Binding-site contacts:
Ligand atom C1 contacts residue ASN122 of chain 1.D at 1.4 Å.
Ligand atom O5 contacts residue ASN125 of chain 1.D at 3.6 Å.
Ligand atom C2 contacts residue ASN122 of chain 1.D at 2.5 Å.
Ligand atom N2 contacts residue ASN122 of chain 1.D at 2.8 Å (h-bond).
Ligand atom C7 contacts residue ASN125 of chain 1.D at 4.2 Å.
Ligand atom O7 contacts residue ASN125 of chain 1.D at 4.1 Å.
Ligand atom C2 contacts residue ASN125 of chain 1.D at 4.2 Å.
Ligand atom C6 contacts residue ASN125 of chain 1.D at 4.4 Å.
Ligand atom C7 contacts residue THR124 of chain 1.D at 3.9 Å.
Ligand atom O3 contacts residue THR124 of chain 1.D at 4.3 Å.
Ligand atom C8 contacts residue ASN122 of chain 1.D at 4.4 Å.
Ligand atom C6 contacts residue VAL127 of chain 1.D at 3.7 Å (hydrophobic).
Ligand atom O5 contacts residue VAL127 of chain 1.D at 4.1 Å.
Ligand atom C8 contacts residue ASN125 of chain 1.D at 4.1 Å.
Ligand atom O4 contacts residue ASN125 of chain 1.D at 4.2 Å.
Ligand atom O5 contacts residue ASN122 of chain 1.D at 2.4 Å (h-bond).
Ligand atom O6 contacts residue VAL127 of chain 1.D at 3.8 Å.
Ligand atom N2 contacts residue THR124 of chain 1.D at 2.8 Å (h-bond).
Ligand atom C5 contacts residue ASN122 of chain 1.D at 3.7 Å.
Ligand atom O7 contacts residue ASN122 of chain 1.D at 3.4 Å (h-bond).
Ligand atom C3 contacts residue THR124 of chain 1.D at 3.5 Å.
Ligand atom C8 contacts residue ALA123 of chain 1.D at 4.2 Å (hydrophobic).
Ligand atom C3 contacts residue ASN122 of chain 1.D at 3.8 Å.
Ligand atom C1 contacts residue THR124 of chain 1.D at 3.3 Å.
Ligand atom C7 contacts residue ASN122 of chain 1.D at 3.3 Å.
Ligand atom C3 contacts residue ASN125 of chain 1.D at 4.0 Å.
Ligand atom C5 contacts residue VAL127 of chain 1.D at 4.3 Å (hydrophobic).
Ligand atom C5 contacts residue ASN125 of chain 1.D at 3.4 Å.
Ligand atom O5 contacts residue THR124 of chain 1.D at 4.4 Å.
Ligand atom C4 contacts residue ASN125 of chain 1.D at 4.2 Å.
Ligand atom C4 contacts residue ASN122 of chain 1.D at 4.3 Å.
Ligand atom C2 contacts residue THR124 of chain 1.D at 3.3 Å.
Ligand atom C8 contacts residue THR124 of chain 1.D at 3.8 Å.
Ligand atom C1 contacts residue ASN125 of chain 1.D at 3.4 Å.
Ligand atom C8 contacts residue VAL171 of chain 1.D at 4.4 Å (hydrophobic).

The small molecule below binds the protein below.
Small molecule (SMILES): CC(=O)N[C@H]1[C@H](O[C@H]2[C@H](O)[C@@H](NC(C)=O)CO[C@@H]2CO)O[C@H](CO)[C@@H](O)[C@@H]1O

Sequence of chain 1.D:
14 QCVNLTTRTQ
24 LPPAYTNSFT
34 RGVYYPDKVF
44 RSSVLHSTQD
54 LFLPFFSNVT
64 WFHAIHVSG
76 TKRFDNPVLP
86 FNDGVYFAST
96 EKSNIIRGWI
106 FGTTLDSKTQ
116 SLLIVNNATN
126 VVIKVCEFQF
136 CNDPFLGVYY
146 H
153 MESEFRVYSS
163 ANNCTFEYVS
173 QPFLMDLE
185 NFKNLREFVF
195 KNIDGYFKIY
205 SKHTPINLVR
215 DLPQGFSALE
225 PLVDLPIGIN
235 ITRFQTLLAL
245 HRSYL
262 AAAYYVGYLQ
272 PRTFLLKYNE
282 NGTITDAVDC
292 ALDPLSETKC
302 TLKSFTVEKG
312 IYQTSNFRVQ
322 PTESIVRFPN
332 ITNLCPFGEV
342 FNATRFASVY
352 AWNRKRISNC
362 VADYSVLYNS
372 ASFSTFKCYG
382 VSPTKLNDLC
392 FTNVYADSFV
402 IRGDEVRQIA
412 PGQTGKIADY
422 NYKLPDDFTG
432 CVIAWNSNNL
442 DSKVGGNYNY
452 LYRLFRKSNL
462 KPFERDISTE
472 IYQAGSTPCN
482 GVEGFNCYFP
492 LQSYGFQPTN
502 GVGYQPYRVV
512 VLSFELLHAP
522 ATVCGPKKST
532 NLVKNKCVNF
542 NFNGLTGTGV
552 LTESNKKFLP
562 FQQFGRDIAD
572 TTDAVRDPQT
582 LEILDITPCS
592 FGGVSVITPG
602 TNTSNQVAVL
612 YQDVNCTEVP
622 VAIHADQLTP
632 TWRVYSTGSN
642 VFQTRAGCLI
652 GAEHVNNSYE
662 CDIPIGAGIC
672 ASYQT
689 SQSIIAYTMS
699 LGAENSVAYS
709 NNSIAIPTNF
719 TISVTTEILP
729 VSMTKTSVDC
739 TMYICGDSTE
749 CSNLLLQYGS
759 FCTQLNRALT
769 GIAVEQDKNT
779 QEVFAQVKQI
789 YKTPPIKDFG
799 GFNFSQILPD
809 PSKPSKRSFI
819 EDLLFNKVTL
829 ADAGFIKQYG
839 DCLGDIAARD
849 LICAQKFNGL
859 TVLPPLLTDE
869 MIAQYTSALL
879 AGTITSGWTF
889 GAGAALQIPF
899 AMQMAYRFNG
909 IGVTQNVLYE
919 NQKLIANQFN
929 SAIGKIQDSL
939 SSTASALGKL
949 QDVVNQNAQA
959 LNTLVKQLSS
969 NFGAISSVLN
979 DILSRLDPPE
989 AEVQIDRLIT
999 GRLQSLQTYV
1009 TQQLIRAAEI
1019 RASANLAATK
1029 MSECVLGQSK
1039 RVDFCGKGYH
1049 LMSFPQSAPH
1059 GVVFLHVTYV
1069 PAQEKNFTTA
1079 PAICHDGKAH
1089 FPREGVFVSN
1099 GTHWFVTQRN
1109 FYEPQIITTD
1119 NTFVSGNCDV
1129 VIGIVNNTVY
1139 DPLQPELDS